Binding-site contacts:
Ligand atom C15 contacts residue HIS271 of chain 1.A at 3.8 Å.
Ligand atom C14 contacts residue HIS276 of chain 1.A at 3.6 Å.
Ligand atom C12 contacts residue HIS276 of chain 1.A at 3.3 Å.
Ligand atom O2 contacts residue LEU89 of chain 1.A at 3.2 Å.
Ligand atom C9 contacts residue LEU89 of chain 1.A at 3.5 Å (hydrophobic).
Ligand atom C11 contacts residue HIS276 of chain 1.A at 3.4 Å.
Ligand atom C21 contacts residue THR504 of chain 1.A at 3.8 Å.
Ligand atom O2 contacts residue GLN506 of chain 1.A at 3.1 Å (h-bond).
Ligand atom C15 contacts residue LEU318 of chain 1.A at 3.8 Å (hydrophobic).
Ligand atom C10 contacts residue LEU507 of chain 1.A at 3.8 Å (hydrophobic).
Ligand atom C3 contacts residue ARG313 of chain 1.A at 3.7 Å.
Ligand atom C11 contacts residue ILE573 of chain 1.A at 3.7 Å (hydrophobic).
Ligand atom O1 contacts residue ILE503 of chain 1.A at 3.7 Å.
Ligand atom C20 contacts residue ILE503 of chain 1.A at 3.6 Å (hydrophobic).
Ligand atom C13 contacts residue HIS276 of chain 1.A at 3.5 Å.
Ligand atom O3 contacts residue ALA314 of chain 1.A at 3.3 Å.
Ligand atom C17 contacts residue LEU318 of chain 1.A at 3.8 Å (hydrophobic).
Ligand atom C11 contacts residue ALA314 of chain 1.A at 3.8 Å (hydrophobic).
Ligand atom C7 contacts residue GLY317 of chain 1.A at 3.9 Å.
Ligand atom C9 contacts residue GLN506 of chain 1.A at 3.5 Å.
Ligand atom C4 contacts residue ARG313 of chain 1.A at 3.6 Å.
Ligand atom C16 contacts residue HIS271 of chain 1.A at 3.8 Å.
Ligand atom O2 contacts residue PHE85 of chain 1.A at 3.3 Å.
Ligand atom O1 contacts residue GLN506 of chain 1.A at 2.6 Å (h-bond).
Ligand atom C17 contacts residue GLU267 of chain 1.A at 3.5 Å.
Ligand atom C23 contacts residue GLN500 of chain 1.A at 3.6 Å.
Ligand atom C18 contacts residue GLN458 of chain 1.A at 3.8 Å.
Ligand atom O3 contacts residue LEU318 of chain 1.A at 3.7 Å.
Ligand atom C14 contacts residue LEU272 of chain 1.A at 3.8 Å (hydrophobic).
Ligand atom C3 contacts residue ALA314 of chain 1.A at 3.6 Å (hydrophobic).
Ligand atom C18 contacts residue LEU507 of chain 1.A at 3.7 Å (hydrophobic).
Ligand atom O1 contacts residue LEU89 of chain 1.A at 3.5 Å.
Ligand atom C19 contacts residue GLU267 of chain 1.A at 3.7 Å.
Ligand atom C15 contacts residue GLU267 of chain 1.A at 3.8 Å.
Ligand atom C16 contacts residue GLU267 of chain 1.A at 3.6 Å.
Ligand atom C14 contacts residue HIS271 of chain 1.A at 3.6 Å.
Ligand atom C22 contacts residue ILE324 of chain 1.A at 3.8 Å (hydrophobic).
Ligand atom C18 contacts residue GLU267 of chain 1.A at 3.6 Å.
Ligand atom C23 contacts residue VAL328 of chain 1.A at 3.4 Å (hydrophobic).
Ligand atom C16 contacts residue LEU318 of chain 1.A at 3.6 Å (hydrophobic).

Sequence of chain 1.A:
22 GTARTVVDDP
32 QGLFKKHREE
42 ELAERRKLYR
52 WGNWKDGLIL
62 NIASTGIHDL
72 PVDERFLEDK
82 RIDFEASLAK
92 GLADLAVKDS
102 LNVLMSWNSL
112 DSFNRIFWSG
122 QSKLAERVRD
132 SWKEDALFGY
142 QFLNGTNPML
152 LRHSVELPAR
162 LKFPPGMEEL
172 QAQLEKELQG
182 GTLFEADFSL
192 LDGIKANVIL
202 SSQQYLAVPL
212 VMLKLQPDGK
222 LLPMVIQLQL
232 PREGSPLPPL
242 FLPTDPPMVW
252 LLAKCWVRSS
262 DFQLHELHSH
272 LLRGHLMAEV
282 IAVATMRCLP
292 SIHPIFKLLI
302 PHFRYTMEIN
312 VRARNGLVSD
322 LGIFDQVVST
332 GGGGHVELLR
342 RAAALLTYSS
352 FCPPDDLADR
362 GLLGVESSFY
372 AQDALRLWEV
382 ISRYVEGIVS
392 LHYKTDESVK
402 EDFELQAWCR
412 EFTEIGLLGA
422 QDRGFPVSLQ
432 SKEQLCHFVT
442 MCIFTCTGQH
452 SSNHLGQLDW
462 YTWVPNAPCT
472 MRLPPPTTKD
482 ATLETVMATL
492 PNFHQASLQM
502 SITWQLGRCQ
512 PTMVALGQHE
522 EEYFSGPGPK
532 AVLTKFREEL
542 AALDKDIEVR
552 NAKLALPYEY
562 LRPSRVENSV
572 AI

A small-molecule ligand and the protein it binds are described below.
Small molecule (SMILES): CCCCCCCCCCC#CCOCc1ccc(CCC(=O)O)cc1